The small molecule below binds the protein below.
Small molecule (SMILES): CC(C)C[C@H](NC(=O)[C@H](Cc1ccccc1)NC(=O)[C@H](CC(N)=O)NC(=O)[C@H](C)NC(=O)[C@H](C)NC(=O)[C@H](C)N)C(=O)NCC=O

Binding-site contacts:
Ligand atom CB contacts residue ARG8 of chain 1.B at 3.4 Å.
Ligand atom CA contacts residue GLY48 of chain 1.A at 3.5 Å.
Ligand atom ND2 contacts residue GLY27 of chain 1.A at 3.4 Å (h-bond).
Ligand atom CE2 contacts residue PRO81 of chain 1.A at 3.6 Å (hydrophobic).
Ligand atom OD1 contacts residue PRO81 of chain 1.B at 2.9 Å.
Ligand atom O contacts residue GLY27 of chain 1.B at 3.3 Å (h-bond).
Ligand atom CA contacts residue ASP29 of chain 1.B at 3.4 Å.
Ligand atom CZ contacts residue VAL82 of chain 1.A at 3.4 Å (hydrophobic).
Ligand atom CD1 contacts residue ASP30 of chain 1.B at 3.2 Å.
Ligand atom CB contacts residue ASN25 of chain 1.A at 3.0 Å.
Ligand atom CZ contacts residue PRO81 of chain 1.A at 3.6 Å (hydrophobic).
Ligand atom CD2 contacts residue VAL32 of chain 1.B at 3.3 Å (hydrophobic).
Ligand atom CB contacts residue GLY27 of chain 1.A at 3.6 Å.
Ligand atom O contacts residue ASP30 of chain 1.B at 3.5 Å (salt-bridge).
Ligand atom O contacts residue ASN25 of chain 1.B at 3.2 Å (h-bond).
Ligand atom CD2 contacts residue ASP30 of chain 1.B at 3.4 Å.
Ligand atom C contacts residue ASP30 of chain 1.A at 3.2 Å.
Ligand atom O contacts residue ASP30 of chain 1.A at 3.0 Å (salt-bridge).
Ligand atom N contacts residue ASP29 of chain 1.A at 3.0 Å (salt-bridge).
Ligand atom CA contacts residue ASP30 of chain 1.A at 3.0 Å.
Ligand atom O contacts residue ILE50 of chain 1.A at 3.5 Å.
Ligand atom O contacts residue ALA28 of chain 1.B at 3.3 Å.
Ligand atom O contacts residue GLY27 of chain 1.A at 3.5 Å (h-bond).
Ligand atom O contacts residue ASP29 of chain 1.B at 3.0 Å (salt-bridge).
Ligand atom CA contacts residue GLY27 of chain 1.B at 3.5 Å.
Ligand atom N contacts residue GLY48 of chain 1.A at 2.9 Å (h-bond).
Ligand atom C contacts residue ASP29 of chain 1.B at 2.9 Å.
Ligand atom CE1 contacts residue VAL82 of chain 1.A at 3.5 Å (hydrophobic).
Ligand atom C contacts residue ASN25 of chain 1.B at 3.5 Å.
Ligand atom N contacts residue GLY27 of chain 1.A at 3.2 Å (h-bond).
Ligand atom N contacts residue ASP29 of chain 1.A at 2.9 Å (salt-bridge).
Ligand atom O contacts residue ILE47 of chain 1.A at 3.4 Å.
Ligand atom CB contacts residue GLY27 of chain 1.B at 3.2 Å.
Ligand atom CD1 contacts residue GLY27 of chain 1.B at 3.0 Å.
Ligand atom O contacts residue ASP29 of chain 1.A at 2.9 Å (salt-bridge).
Ligand atom N contacts residue GLY27 of chain 1.B at 3.1 Å (h-bond).
Ligand atom CG contacts residue GLY27 of chain 1.B at 3.6 Å.
Ligand atom CD2 contacts residue ALA28 of chain 1.B at 3.6 Å (hydrophobic).
Ligand atom O contacts residue ALA28 of chain 1.A at 3.5 Å.
Ligand atom N contacts residue ASP30 of chain 1.A at 3.3 Å (salt-bridge).

Sequence of chain 1.B:
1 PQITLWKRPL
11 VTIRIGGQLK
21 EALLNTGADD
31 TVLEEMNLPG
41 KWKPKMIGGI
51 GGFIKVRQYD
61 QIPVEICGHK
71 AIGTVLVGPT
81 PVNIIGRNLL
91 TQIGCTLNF

Sequence of chain 1.A:
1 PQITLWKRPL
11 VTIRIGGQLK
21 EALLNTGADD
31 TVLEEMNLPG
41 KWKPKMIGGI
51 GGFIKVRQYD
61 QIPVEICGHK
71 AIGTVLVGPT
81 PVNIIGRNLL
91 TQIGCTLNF